Sequence of chain 10.A:
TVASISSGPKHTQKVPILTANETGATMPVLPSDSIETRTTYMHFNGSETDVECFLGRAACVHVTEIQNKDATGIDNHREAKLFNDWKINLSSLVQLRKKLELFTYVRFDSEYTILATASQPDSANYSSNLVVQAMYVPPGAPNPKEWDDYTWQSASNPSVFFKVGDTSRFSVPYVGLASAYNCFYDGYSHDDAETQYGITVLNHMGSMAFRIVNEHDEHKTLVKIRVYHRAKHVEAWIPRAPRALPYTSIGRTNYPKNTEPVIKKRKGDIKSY

The protein below binds the small molecule below.
Small molecule (SMILES): Cc1cc(CCCCCOc2c(Cl)cc(C3=NCCO3)cc2Cl)on1

Sequence of chain 10.C:
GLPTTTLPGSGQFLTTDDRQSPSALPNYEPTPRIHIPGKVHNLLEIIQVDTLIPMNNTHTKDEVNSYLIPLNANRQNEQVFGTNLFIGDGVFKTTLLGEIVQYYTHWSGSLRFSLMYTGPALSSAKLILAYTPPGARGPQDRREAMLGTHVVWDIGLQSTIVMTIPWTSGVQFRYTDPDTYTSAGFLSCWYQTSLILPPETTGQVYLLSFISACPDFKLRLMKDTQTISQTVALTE

Sequence of chain 6.C:
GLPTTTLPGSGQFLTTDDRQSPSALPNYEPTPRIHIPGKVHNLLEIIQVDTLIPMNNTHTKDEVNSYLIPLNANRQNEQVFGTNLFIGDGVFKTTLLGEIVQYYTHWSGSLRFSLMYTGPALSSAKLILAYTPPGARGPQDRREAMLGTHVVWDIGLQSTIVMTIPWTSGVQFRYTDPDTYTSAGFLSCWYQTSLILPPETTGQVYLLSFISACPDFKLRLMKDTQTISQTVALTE

Binding-site contacts:
Ligand atom CL1 contacts residue LEU25 of chain 10.C at 3.5 Å.
Ligand atom C31 contacts residue TYR197 of chain 10.A at 3.6 Å (hydrophobic).
Ligand atom C1C contacts residue TYR128 of chain 10.A at 3.6 Å (hydrophobic).
Ligand atom C5B contacts residue MET224 of chain 10.A at 3.8 Å (hydrophobic).
Ligand atom C5A contacts residue VAL176 of chain 10.A at 3.8 Å (hydrophobic).
Ligand atom C4A contacts residue ALA150 of chain 10.A at 3.9 Å (hydrophobic).
Ligand atom C2C contacts residue ILE104 of chain 10.A at 3.9 Å (hydrophobic).
Ligand atom C31 contacts residue ASN219 of chain 10.A at 3.7 Å.
Ligand atom C1C contacts residue LEU106 of chain 10.A at 3.9 Å (hydrophobic).
Ligand atom C5 contacts residue LEU106 of chain 10.A at 3.7 Å (hydrophobic).
Ligand atom C5 contacts residue MET221 of chain 10.A at 3.9 Å (hydrophobic).
Ligand atom CL1 contacts residue VAL188 of chain 10.A at 3.7 Å.
Ligand atom C5C contacts residue TYR152 of chain 10.A at 3.8 Å (hydrophobic).
Ligand atom C5B contacts residue PHE186 of chain 10.A at 3.8 Å (hydrophobic).
Ligand atom C4 contacts residue TYR197 of chain 10.A at 3.6 Å (hydrophobic).
Ligand atom C2C contacts residue MET221 of chain 10.A at 3.3 Å (hydrophobic).
Ligand atom C4B contacts residue TYR152 of chain 10.A at 3.7 Å (hydrophobic).
Ligand atom CL2 contacts residue TYR128 of chain 10.A at 3.4 Å.
Ligand atom O1A contacts residue MET224 of chain 10.A at 3.9 Å.
Ligand atom C3B contacts residue ALA24 of chain 10.C at 4.0 Å (hydrophobic).
Ligand atom N2 contacts residue ASN219 of chain 10.A at 3.5 Å (h-bond).
Ligand atom C3B contacts residue TYR152 of chain 10.A at 3.9 Å (hydrophobic).
Ligand atom C5A contacts residue ALA150 of chain 10.A at 3.4 Å (hydrophobic).
Ligand atom CL2 contacts residue MET224 of chain 10.A at 3.2 Å.
Ligand atom O1 contacts residue MET221 of chain 10.A at 3.4 Å (h-bond).
Ligand atom O1B contacts residue VAL188 of chain 10.A at 3.8 Å.
Ligand atom N2 contacts residue MET221 of chain 10.A at 3.9 Å.
Ligand atom C4B contacts residue PHE186 of chain 10.A at 3.6 Å (hydrophobic).
Ligand atom N3A contacts residue PRO174 of chain 10.A at 3.3 Å (h-bond).
Ligand atom C3C contacts residue TYR128 of chain 10.A at 3.8 Å (hydrophobic).
Ligand atom N3A contacts residue ALA24 of chain 10.C at 3.8 Å.
Ligand atom CL2 contacts residue ILE104 of chain 10.A at 3.4 Å.
Ligand atom C4A contacts residue VAL176 of chain 10.A at 3.9 Å (hydrophobic).
Ligand atom O1A contacts residue PHE186 of chain 10.A at 3.4 Å.
Ligand atom C4C contacts residue VAL191 of chain 10.A at 3.7 Å (hydrophobic).
Ligand atom C4A contacts residue SER175 of chain 10.A at 3.6 Å.
Ligand atom C4A contacts residue PRO174 of chain 10.A at 3.2 Å (hydrophobic).
Ligand atom C3C contacts residue ILE104 of chain 10.A at 3.6 Å (hydrophobic).
Ligand atom C2A contacts residue PHE186 of chain 10.A at 3.6 Å (hydrophobic).
Ligand atom O1 contacts residue LEU106 of chain 10.A at 3.7 Å.